The small molecule below binds the protein below.
Small molecule (SMILES): O=c1cc[nH]c(=O)[nH]1

Binding-site contacts:
Ligand atom O2 contacts residue PHE192 of chain 1.C at 3.8 Å.
Ligand atom O4 contacts residue URI1 of chain 1.W at 0.8 Å (h-bond).
Ligand atom N3 contacts residue GLN163 of chain 1.C at 2.6 Å (h-bond).
Ligand atom C6 contacts residue URI1 of chain 1.W at 0.6 Å.
Ligand atom O2 contacts residue PHE159 of chain 1.C at 4.0 Å.
Ligand atom O2 contacts residue GLU193 of chain 1.C at 3.5 Å.
Ligand atom C6 contacts residue THR92 of chain 1.C at 3.6 Å.
Ligand atom C4 contacts residue ARG165 of chain 1.C at 3.5 Å.
Ligand atom O4 contacts residue GLN163 of chain 1.C at 3.6 Å.
Ligand atom N1 contacts residue THR92 of chain 1.C at 4.0 Å.
Ligand atom C2 contacts residue GLN163 of chain 1.C at 3.5 Å.
Ligand atom C6 contacts residue GLY93 of chain 1.C at 3.8 Å.
Ligand atom C5 contacts residue ILE218 of chain 1.C at 4.0 Å (hydrophobic).
Ligand atom C5 contacts residue THR92 of chain 1.C at 3.6 Å.
Ligand atom O4 contacts residue GLY93 of chain 1.C at 3.6 Å.
Ligand atom N3 contacts residue GLY93 of chain 1.C at 4.0 Å.
Ligand atom C6 contacts residue THR91 of chain 1.C at 4.1 Å.
Ligand atom N3 contacts residue PHE159 of chain 1.C at 3.7 Å.
Ligand atom C5 contacts residue URI1 of chain 1.W at 0.9 Å.
Ligand atom N1 contacts residue THR91 of chain 1.C at 3.8 Å.
Ligand atom C4 contacts residue GLY93 of chain 1.C at 3.6 Å.
Ligand atom C2 contacts residue URI1 of chain 1.W at 0.7 Å.
Ligand atom N1 contacts residue URI1 of chain 1.W at 0.8 Å (h-bond).
Ligand atom C4 contacts residue GLN163 of chain 1.C at 3.6 Å.
Ligand atom C6 contacts residue ILE217 of chain 1.C at 3.9 Å (hydrophobic).
Ligand atom C2 contacts residue PHE159 of chain 1.C at 3.8 Å (hydrophobic).
Ligand atom O4 contacts residue ARG165 of chain 1.C at 2.6 Å (salt-bridge).
Ligand atom O2 contacts residue GLN163 of chain 1.C at 2.9 Å (h-bond).
Ligand atom O2 contacts residue MET194 of chain 1.C at 3.6 Å.
Ligand atom C4 contacts residue URI1 of chain 1.W at 0.4 Å.
Ligand atom C5 contacts residue GLY93 of chain 1.C at 3.4 Å.
Ligand atom O4 contacts residue ILE218 of chain 1.C at 3.5 Å.
Ligand atom N3 contacts residue PHE192 of chain 1.C at 3.9 Å.
Ligand atom C5 contacts residue ILE217 of chain 1.C at 4.1 Å (hydrophobic).
Ligand atom O2 contacts residue URI1 of chain 1.W at 0.5 Å (h-bond).
Ligand atom C4 contacts residue PHE159 of chain 1.C at 3.9 Å (hydrophobic).
Ligand atom C2 contacts residue PHE192 of chain 1.C at 3.7 Å (hydrophobic).
Ligand atom N3 contacts residue ARG165 of chain 1.C at 4.0 Å.
Ligand atom N1 contacts residue PHE159 of chain 1.C at 4.1 Å.
Ligand atom N3 contacts residue URI1 of chain 1.W at 0.8 Å (h-bond).

Sequence of chain 1.C:
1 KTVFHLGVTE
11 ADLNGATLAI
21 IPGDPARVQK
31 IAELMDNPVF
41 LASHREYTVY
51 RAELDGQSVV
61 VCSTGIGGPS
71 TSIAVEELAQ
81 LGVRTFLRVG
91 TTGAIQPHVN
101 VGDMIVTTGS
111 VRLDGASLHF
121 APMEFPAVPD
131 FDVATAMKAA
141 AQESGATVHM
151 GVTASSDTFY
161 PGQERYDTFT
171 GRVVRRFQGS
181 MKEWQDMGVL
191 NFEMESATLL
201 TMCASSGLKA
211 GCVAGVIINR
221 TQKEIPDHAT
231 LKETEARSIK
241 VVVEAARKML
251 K